Sequence of chain 18.I:
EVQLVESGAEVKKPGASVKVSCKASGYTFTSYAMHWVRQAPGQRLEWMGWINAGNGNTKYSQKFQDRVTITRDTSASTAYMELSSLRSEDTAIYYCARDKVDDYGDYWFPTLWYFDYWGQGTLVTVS

Binding-site contacts:
Ligand atom O3 contacts residue GLN65 of chain 18.I at 3.6 Å.
Ligand atom O5 contacts residue ASN67 of chain 18.C at 2.4 Å (h-bond).
Ligand atom O7 contacts residue ASN67 of chain 18.C at 4.1 Å.
Ligand atom C6 contacts residue GLN65 of chain 18.I at 3.5 Å.
Ligand atom C1 contacts residue ASN67 of chain 18.C at 1.4 Å.
Ligand atom C3 contacts residue GLN65 of chain 18.I at 4.0 Å.
Ligand atom C3 contacts residue ASN67 of chain 18.C at 3.8 Å.
Ligand atom C4 contacts residue GLN65 of chain 18.I at 3.3 Å.
Ligand atom O5 contacts residue GLN65 of chain 18.I at 3.7 Å.
Ligand atom C5 contacts residue ASN67 of chain 18.C at 3.7 Å.
Ligand atom C8 contacts residue PHE90 of chain 18.C at 3.7 Å (hydrophobic).
Ligand atom O4 contacts residue ASP66 of chain 18.I at 2.7 Å (salt-bridge).
Ligand atom O6 contacts residue TYR60 of chain 18.I at 4.2 Å.
Ligand atom C2 contacts residue ASN67 of chain 18.C at 2.4 Å.
Ligand atom C5 contacts residue GLN65 of chain 18.I at 3.7 Å.
Ligand atom C4 contacts residue ASN67 of chain 18.C at 4.3 Å.
Ligand atom C7 contacts residue ASN67 of chain 18.C at 3.7 Å.
Ligand atom C2 contacts residue GLN65 of chain 18.I at 4.4 Å.
Ligand atom O6 contacts residue GLN65 of chain 18.I at 2.5 Å (h-bond).
Ligand atom N2 contacts residue ASN67 of chain 18.C at 2.9 Å (h-bond).
Ligand atom C7 contacts residue PHE90 of chain 18.C at 4.4 Å (hydrophobic).
Ligand atom C4 contacts residue ASP66 of chain 18.I at 4.0 Å.
Ligand atom O4 contacts residue GLN65 of chain 18.I at 3.6 Å.
Ligand atom O6 contacts residue ASN67 of chain 18.C at 4.0 Å.

The protein below binds the small molecule below.
Small molecule (SMILES): CC(=O)N[C@@H]1[C@@H](O)[C@H](O)[C@@H](CO)O[C@H]1O

Sequence of chain 18.C:
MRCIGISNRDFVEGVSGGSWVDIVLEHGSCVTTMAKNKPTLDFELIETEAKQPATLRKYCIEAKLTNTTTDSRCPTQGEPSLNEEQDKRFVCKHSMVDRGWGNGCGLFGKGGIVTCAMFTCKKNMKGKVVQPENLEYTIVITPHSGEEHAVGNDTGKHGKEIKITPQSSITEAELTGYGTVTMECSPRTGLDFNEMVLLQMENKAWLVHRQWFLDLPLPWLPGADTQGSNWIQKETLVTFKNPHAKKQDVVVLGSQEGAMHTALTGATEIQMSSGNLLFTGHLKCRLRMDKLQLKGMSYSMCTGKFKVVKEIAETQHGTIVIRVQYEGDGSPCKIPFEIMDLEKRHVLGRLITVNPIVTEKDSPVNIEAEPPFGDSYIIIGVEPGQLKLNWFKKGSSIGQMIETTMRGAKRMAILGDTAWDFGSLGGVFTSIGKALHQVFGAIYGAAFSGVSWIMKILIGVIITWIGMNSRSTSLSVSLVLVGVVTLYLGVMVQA